Binding-site contacts:
Ligand atom O7 contacts residue ASN350 of chain 1.B at 4.0 Å.
Ligand atom C7 contacts residue PRO598 of chain 1.B at 4.3 Å (hydrophobic).
Ligand atom C1 contacts residue GLN599 of chain 1.B at 4.0 Å.
Ligand atom C1 contacts residue ASN350 of chain 1.B at 1.5 Å.
Ligand atom C7 contacts residue GLN599 of chain 1.B at 4.0 Å.
Ligand atom N2 contacts residue ASN350 of chain 1.B at 3.0 Å (h-bond).
Ligand atom O5 contacts residue ASN350 of chain 1.B at 2.4 Å (h-bond).
Ligand atom C8 contacts residue GLN599 of chain 1.B at 4.0 Å.
Ligand atom C7 contacts residue ASN350 of chain 1.B at 3.8 Å.
Ligand atom C2 contacts residue GLN599 of chain 1.B at 3.9 Å.
Ligand atom C8 contacts residue PRO598 of chain 1.B at 3.2 Å (hydrophobic).
Ligand atom C5 contacts residue ASN350 of chain 1.B at 3.8 Å.
Ligand atom C2 contacts residue ASN350 of chain 1.B at 2.6 Å.
Ligand atom N2 contacts residue GLN599 of chain 1.B at 3.1 Å (h-bond).
Ligand atom C3 contacts residue ASN350 of chain 1.B at 3.9 Å.
Ligand atom C4 contacts residue ASN350 of chain 1.B at 4.3 Å.
Ligand atom C3 contacts residue GLN599 of chain 1.B at 4.1 Å.
Ligand atom C8 contacts residue PRO349 of chain 1.B at 4.3 Å (hydrophobic).

Sequence of chain 1.B:
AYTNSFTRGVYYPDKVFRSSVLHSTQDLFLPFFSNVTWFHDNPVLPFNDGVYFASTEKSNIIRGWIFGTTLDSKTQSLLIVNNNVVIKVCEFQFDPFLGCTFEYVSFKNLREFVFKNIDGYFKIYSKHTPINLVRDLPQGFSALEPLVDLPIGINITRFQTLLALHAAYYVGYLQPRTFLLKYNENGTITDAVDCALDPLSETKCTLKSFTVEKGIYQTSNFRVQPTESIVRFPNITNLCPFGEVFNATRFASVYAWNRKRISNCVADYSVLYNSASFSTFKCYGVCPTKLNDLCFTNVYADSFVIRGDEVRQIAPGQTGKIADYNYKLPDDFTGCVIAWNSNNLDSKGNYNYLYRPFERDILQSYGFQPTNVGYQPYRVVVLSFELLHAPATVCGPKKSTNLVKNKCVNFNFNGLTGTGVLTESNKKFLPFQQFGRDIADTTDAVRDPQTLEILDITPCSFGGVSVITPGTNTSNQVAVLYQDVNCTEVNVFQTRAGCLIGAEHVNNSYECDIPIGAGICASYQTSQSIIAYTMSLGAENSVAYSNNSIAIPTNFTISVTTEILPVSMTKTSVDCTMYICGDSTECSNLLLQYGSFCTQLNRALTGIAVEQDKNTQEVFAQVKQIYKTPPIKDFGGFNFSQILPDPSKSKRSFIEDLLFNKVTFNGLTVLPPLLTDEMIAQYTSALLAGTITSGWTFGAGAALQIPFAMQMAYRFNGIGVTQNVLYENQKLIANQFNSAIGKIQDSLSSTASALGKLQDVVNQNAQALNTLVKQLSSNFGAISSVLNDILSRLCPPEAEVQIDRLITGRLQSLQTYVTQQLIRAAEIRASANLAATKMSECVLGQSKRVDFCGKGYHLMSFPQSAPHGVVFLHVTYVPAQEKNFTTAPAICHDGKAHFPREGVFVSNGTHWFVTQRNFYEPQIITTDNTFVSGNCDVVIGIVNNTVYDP

The protein below binds the small molecule below.
Small molecule (SMILES): CC(=O)N[C@@H]1[C@@H](O)[C@H](O)[C@@H](CO)O[C@H]1O